Binding-site contacts:
Ligand atom O7 contacts residue ASN788 of chain 1.B at 3.9 Å.
Ligand atom C5 contacts residue ASN788 of chain 1.B at 3.6 Å.
Ligand atom N2 contacts residue ASN788 of chain 1.B at 3.0 Å (h-bond).
Ligand atom C2 contacts residue ASN788 of chain 1.B at 2.5 Å.
Ligand atom O5 contacts residue ASN788 of chain 1.B at 2.3 Å (h-bond).
Ligand atom C5 contacts residue SER790 of chain 1.B at 3.6 Å.
Ligand atom C7 contacts residue ASN788 of chain 1.B at 3.7 Å.
Ligand atom C8 contacts residue GLN791 of chain 1.B at 3.8 Å.
Ligand atom C1 contacts residue ASN788 of chain 1.B at 1.4 Å.
Ligand atom C6 contacts residue SER790 of chain 1.B at 4.2 Å.
Ligand atom O5 contacts residue SER790 of chain 1.B at 3.8 Å.
Ligand atom C1 contacts residue SER790 of chain 1.B at 3.8 Å.
Ligand atom O6 contacts residue GLN791 of chain 1.B at 3.1 Å (h-bond).
Ligand atom C4 contacts residue ASN788 of chain 1.B at 4.3 Å.
Ligand atom C6 contacts residue GLN791 of chain 1.B at 4.2 Å.
Ligand atom O6 contacts residue SER790 of chain 1.B at 4.0 Å.
Ligand atom C3 contacts residue ASN788 of chain 1.B at 3.9 Å.

The protein below binds the small molecule below.
Small molecule (SMILES): CC(=O)N[C@H]1[C@H](O[C@H]2[C@H](O)[C@@H](NC(C)=O)CO[C@@H]2CO)O[C@H](CO)[C@@H](O)[C@@H]1O

Sequence of chain 1.B:
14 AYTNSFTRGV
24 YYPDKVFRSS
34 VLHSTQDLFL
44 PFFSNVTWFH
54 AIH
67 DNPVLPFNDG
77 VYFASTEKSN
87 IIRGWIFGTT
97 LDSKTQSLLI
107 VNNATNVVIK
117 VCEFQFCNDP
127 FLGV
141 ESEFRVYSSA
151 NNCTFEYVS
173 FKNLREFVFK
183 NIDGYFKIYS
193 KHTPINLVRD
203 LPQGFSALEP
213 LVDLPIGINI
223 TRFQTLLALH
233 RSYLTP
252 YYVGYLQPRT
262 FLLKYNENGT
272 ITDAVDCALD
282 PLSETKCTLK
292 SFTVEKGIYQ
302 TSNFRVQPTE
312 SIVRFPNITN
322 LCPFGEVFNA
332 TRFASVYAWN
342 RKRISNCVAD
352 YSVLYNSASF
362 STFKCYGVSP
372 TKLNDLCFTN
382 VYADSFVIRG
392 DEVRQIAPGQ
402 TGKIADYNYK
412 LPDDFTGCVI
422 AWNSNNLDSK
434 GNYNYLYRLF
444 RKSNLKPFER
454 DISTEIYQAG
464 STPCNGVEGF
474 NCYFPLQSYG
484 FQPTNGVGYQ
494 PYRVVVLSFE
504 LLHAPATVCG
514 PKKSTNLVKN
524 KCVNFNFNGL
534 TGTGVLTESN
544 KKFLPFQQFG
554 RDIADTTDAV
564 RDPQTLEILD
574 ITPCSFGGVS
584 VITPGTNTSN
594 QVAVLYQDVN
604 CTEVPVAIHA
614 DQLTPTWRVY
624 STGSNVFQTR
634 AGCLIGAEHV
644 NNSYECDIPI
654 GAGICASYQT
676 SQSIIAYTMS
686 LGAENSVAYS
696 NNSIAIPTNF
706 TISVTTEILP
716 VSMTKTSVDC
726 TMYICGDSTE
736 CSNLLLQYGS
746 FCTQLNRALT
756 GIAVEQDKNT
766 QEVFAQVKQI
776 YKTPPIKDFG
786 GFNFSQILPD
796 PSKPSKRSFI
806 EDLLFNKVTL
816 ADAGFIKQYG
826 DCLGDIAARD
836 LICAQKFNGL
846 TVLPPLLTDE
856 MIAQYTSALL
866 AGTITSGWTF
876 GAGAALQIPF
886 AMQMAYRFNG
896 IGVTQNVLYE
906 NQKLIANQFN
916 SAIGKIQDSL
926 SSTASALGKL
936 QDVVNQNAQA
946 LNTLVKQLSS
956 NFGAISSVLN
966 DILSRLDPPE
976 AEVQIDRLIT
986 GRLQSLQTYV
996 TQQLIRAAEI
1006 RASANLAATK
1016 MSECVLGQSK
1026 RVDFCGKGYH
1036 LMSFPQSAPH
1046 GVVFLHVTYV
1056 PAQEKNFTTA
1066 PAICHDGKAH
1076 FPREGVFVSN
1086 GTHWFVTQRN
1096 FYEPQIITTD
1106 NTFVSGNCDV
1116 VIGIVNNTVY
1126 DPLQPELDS